Sequence of chain 1.W:
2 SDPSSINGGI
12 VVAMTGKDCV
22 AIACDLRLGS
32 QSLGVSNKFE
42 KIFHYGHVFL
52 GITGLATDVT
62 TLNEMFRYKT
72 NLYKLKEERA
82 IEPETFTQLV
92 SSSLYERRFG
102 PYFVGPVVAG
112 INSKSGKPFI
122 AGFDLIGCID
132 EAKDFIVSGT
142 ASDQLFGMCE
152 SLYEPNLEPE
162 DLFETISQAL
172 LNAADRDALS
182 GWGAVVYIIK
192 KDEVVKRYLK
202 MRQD

Sequence of chain 1.V:
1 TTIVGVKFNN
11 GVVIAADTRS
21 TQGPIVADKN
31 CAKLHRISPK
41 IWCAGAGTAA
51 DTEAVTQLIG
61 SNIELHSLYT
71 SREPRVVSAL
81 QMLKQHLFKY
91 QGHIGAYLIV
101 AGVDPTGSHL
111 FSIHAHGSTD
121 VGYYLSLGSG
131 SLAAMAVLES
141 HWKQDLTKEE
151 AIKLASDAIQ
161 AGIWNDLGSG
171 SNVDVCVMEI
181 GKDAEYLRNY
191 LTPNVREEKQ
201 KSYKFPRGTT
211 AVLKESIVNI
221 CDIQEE

Binding-site contacts:
Ligand atom CA contacts residue GLY47 of chain 1.V at 3.2 Å.
Ligand atom CG contacts residue THR21 of chain 1.V at 4.0 Å.
Ligand atom O contacts residue THR48 of chain 1.V at 3.7 Å.
Ligand atom CB contacts residue GLY47 of chain 1.V at 3.5 Å.
Ligand atom N contacts residue THR21 of chain 1.V at 3.8 Å.
Ligand atom CB contacts residue GLY45 of chain 1.V at 4.0 Å.
Ligand atom OE1 contacts residue GLN22 of chain 1.V at 4.0 Å.
Ligand atom O contacts residue THR21 of chain 1.V at 3.3 Å (h-bond).
Ligand atom N contacts residue THR1 of chain 1.V at 3.7 Å.
Ligand atom NE2 contacts residue SER20 of chain 1.V at 2.3 Å (h-bond).
Ligand atom CA contacts residue GLY47 of chain 1.V at 3.7 Å.
Ligand atom CB contacts residue ALA46 of chain 1.V at 3.9 Å (hydrophobic).
Ligand atom CB contacts residue MYR1 of chain 1.TA at 3.1 Å.
Ligand atom CD2 contacts residue SER20 of chain 1.V at 3.9 Å.
Ligand atom O contacts residue THR1 of chain 1.V at 2.3 Å (h-bond).
Ligand atom N contacts residue MYR1 of chain 1.TA at 1.3 Å.
Ligand atom C contacts residue THR1 of chain 1.V at 1.4 Å.
Ligand atom N contacts residue ASP125 of chain 1.W at 3.5 Å (salt-bridge).
Ligand atom CD contacts residue SER20 of chain 1.V at 3.5 Å.
Ligand atom CG contacts residue ALA49 of chain 1.V at 3.7 Å (hydrophobic).
Ligand atom CG contacts residue THR1 of chain 1.V at 4.0 Å.
Ligand atom C contacts residue THR21 of chain 1.V at 4.1 Å.
Ligand atom CG contacts residue GLY47 of chain 1.V at 3.8 Å.
Ligand atom CA contacts residue THR1 of chain 1.V at 2.4 Å.
Ligand atom CD2 contacts residue LYS33 of chain 1.V at 3.9 Å.
Ligand atom CB contacts residue GLY47 of chain 1.V at 3.7 Å.
Ligand atom N contacts residue GLY47 of chain 1.V at 2.8 Å (h-bond).
Ligand atom O contacts residue SER20 of chain 1.V at 4.0 Å.
Ligand atom CD1 contacts residue THR52 of chain 1.V at 3.8 Å.
Ligand atom CD2 contacts residue ALA49 of chain 1.V at 3.8 Å (hydrophobic).
Ligand atom CA contacts residue MYR1 of chain 1.TA at 2.4 Å.
Ligand atom CD1 contacts residue GLY45 of chain 1.V at 3.6 Å.
Ligand atom C contacts residue MYR1 of chain 1.TA at 3.6 Å.
Ligand atom O contacts residue GLY47 of chain 1.V at 3.6 Å.
Ligand atom CB contacts residue THR1 of chain 1.V at 2.6 Å.
Ligand atom CG contacts residue SER20 of chain 1.V at 3.9 Å.
Ligand atom CB contacts residue ASP125 of chain 1.W at 3.5 Å.
Ligand atom C contacts residue GLY47 of chain 1.V at 3.4 Å.
Ligand atom O contacts residue ALA49 of chain 1.V at 2.8 Å (h-bond).
Ligand atom C contacts residue ALA49 of chain 1.V at 3.9 Å (hydrophobic).

This small molecule binds to this protein.
Small molecule (SMILES): CC(C)C[C@@H](CO)NC(=O)[C@H](C)NC(=O)[C@@H](N)CCC(N)=O